Sequence of chain 7.U:
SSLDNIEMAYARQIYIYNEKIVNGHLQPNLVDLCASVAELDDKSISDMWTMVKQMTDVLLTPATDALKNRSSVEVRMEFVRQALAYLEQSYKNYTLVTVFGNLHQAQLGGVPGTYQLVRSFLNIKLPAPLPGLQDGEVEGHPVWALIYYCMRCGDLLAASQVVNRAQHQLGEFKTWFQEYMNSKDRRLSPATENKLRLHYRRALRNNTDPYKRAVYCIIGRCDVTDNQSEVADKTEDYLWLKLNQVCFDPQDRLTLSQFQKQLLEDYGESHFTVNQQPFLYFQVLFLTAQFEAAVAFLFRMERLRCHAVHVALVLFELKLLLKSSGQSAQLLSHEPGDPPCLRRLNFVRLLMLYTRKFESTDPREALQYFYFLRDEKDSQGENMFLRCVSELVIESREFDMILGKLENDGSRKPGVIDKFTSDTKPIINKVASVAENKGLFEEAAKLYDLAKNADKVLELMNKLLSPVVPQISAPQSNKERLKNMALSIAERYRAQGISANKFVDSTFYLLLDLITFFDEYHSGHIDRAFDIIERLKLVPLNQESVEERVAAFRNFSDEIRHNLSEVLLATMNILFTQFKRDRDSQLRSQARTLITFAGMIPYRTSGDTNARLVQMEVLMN

Binding-site contacts:
Ligand atom CB contacts residue TYR238 of chain 7.U at 3.6 Å (hydrophobic).
Ligand atom CD contacts residue HIS277 of chain 7.U at 3.9 Å.
Ligand atom CG2 contacts residue PHE278 of chain 7.U at 3.7 Å (hydrophobic).
Ligand atom N contacts residue TYR273 of chain 7.U at 3.9 Å.
Ligand atom C contacts residue LEU286 of chain 7.U at 3.8 Å (hydrophobic).
Ligand atom O contacts residue ASN227 of chain 7.U at 3.6 Å.
Ligand atom CG contacts residue TYR273 of chain 7.U at 3.6 Å (hydrophobic).
Ligand atom N contacts residue THR235 of chain 7.U at 3.5 Å (h-bond).
Ligand atom O contacts residue THR235 of chain 7.U at 3.1 Å (h-bond).
Ligand atom CA contacts residue THR235 of chain 7.U at 3.6 Å.
Ligand atom C contacts residue THR235 of chain 7.U at 3.6 Å.
Ligand atom CG1 contacts residue TYR94 of chain 7.U at 3.8 Å (hydrophobic).
Ligand atom O contacts residue THR235 of chain 7.U at 3.0 Å (h-bond).
Ligand atom CA contacts residue ASN227 of chain 7.U at 3.7 Å.
Ligand atom O contacts residue TYR94 of chain 7.U at 2.9 Å.
Ligand atom CB contacts residue LEU286 of chain 7.U at 3.9 Å (hydrophobic).
Ligand atom CG contacts residue ASP233 of chain 7.U at 3.0 Å.
Ligand atom O contacts residue HIS277 of chain 7.U at 3.4 Å.
Ligand atom C contacts residue TYR94 of chain 7.U at 4.0 Å (hydrophobic).
Ligand atom CD1 contacts residue TYR94 of chain 7.U at 3.5 Å (hydrophobic).
Ligand atom N contacts residue ASN227 of chain 7.U at 3.0 Å (h-bond).
Ligand atom CG2 contacts residue GLU236 of chain 7.U at 3.3 Å.
Ligand atom CG2 contacts residue LEU286 of chain 7.U at 3.7 Å (hydrophobic).
Ligand atom O contacts residue LYS234 of chain 7.U at 3.6 Å.
Ligand atom CG2 contacts residue ASN281 of chain 7.U at 3.6 Å.
Ligand atom CG1 contacts residue VAL280 of chain 7.U at 4.0 Å (hydrophobic).
Ligand atom C contacts residue THR235 of chain 7.U at 3.6 Å.
Ligand atom N contacts residue THR235 of chain 7.U at 3.9 Å.
Ligand atom CD contacts residue TYR273 of chain 7.U at 3.3 Å (hydrophobic).
Ligand atom C contacts residue ASN281 of chain 7.U at 3.8 Å.
Ligand atom CG2 contacts residue HIS277 of chain 7.U at 3.3 Å.
Ligand atom CB contacts residue ASP233 of chain 7.U at 3.0 Å.
Ligand atom CG contacts residue LYS234 of chain 7.U at 3.3 Å.
Ligand atom CG contacts residue HIS277 of chain 7.U at 3.8 Å.
Ligand atom CB contacts residue HIS277 of chain 7.U at 3.7 Å.
Ligand atom C contacts residue THR235 of chain 7.U at 3.6 Å.
Ligand atom C contacts residue ASN227 of chain 7.U at 3.5 Å.
Ligand atom O contacts residue ASN281 of chain 7.U at 2.6 Å (h-bond).
Ligand atom CD1 contacts residue TYR91 of chain 7.U at 3.9 Å (hydrophobic).
Ligand atom O contacts residue LEU286 of chain 7.U at 3.2 Å.

This small molecule binds to this protein.
Small molecule (SMILES): CC[C@H](C)[C@H](NC(=O)[C@H](CO)NC(=O)[C@H](CCCN=C(N)N)NC(=O)[C@@H](NC(=O)[C@@H]1CCCN1C(=O)[C@@H]1CCCN1C(=O)[C@H](C)N)C(C)C)C(=O)N[C@H](C=O)Cc1ccc(O)cc1